Binding-site contacts:
Ligand atom C17 contacts residue PHE288 of chain 1.A at 3.6 Å (hydrophobic).
Ligand atom N28 contacts residue ILE252 of chain 1.A at 3.9 Å.
Ligand atom N28 contacts residue LEU235 of chain 1.A at 3.8 Å.
Ligand atom C6 contacts residue PHE288 of chain 1.A at 3.6 Å (hydrophobic).
Ligand atom C6 contacts residue GLN238 of chain 1.A at 3.5 Å.
Ligand atom C21 contacts residue TYR81 of chain 1.A at 3.3 Å (hydrophobic).
Ligand atom C15 contacts residue MET273 of chain 1.A at 3.6 Å (hydrophobic).
Ligand atom C19 contacts residue THR231 of chain 1.A at 3.9 Å.
Ligand atom C14 contacts residue ILE252 of chain 1.A at 3.7 Å (hydrophobic).
Ligand atom C3 contacts residue ASP234 of chain 1.A at 3.3 Å.
Ligand atom C24 contacts residue LEU235 of chain 1.A at 3.8 Å (hydrophobic).
Ligand atom C5 contacts residue PHE256 of chain 1.A at 3.9 Å (hydrophobic).
Ligand atom C6 contacts residue GLN285 of chain 1.A at 3.6 Å.
Ligand atom N30 contacts residue LEU235 of chain 1.A at 3.9 Å.
Ligand atom N26 contacts residue GLN238 of chain 1.A at 3.0 Å (h-bond).
Ligand atom C15 contacts residue PHE256 of chain 1.A at 3.8 Å (hydrophobic).
Ligand atom C16 contacts residue PHE256 of chain 1.A at 3.7 Å (hydrophobic).
Ligand atom C11 contacts residue ILE252 of chain 1.A at 3.8 Å (hydrophobic).
Ligand atom N28 contacts residue TYR81 of chain 1.A at 3.9 Å.
Ligand atom C22 contacts residue LEU196 of chain 1.A at 3.4 Å (hydrophobic).
Ligand atom C6 contacts residue ILE252 of chain 1.A at 3.6 Å (hydrophobic).
Ligand atom C4 contacts residue LEU235 of chain 1.A at 3.6 Å (hydrophobic).
Ligand atom C23 contacts residue MET273 of chain 1.A at 3.7 Å (hydrophobic).
Ligand atom N31 contacts residue PHE256 of chain 1.A at 3.9 Å.
Ligand atom C1 contacts residue ASP234 of chain 1.A at 3.6 Å.
Ligand atom N27 contacts residue GLN285 of chain 1.A at 3.5 Å (h-bond).
Ligand atom N26 contacts residue PHE288 of chain 1.A at 3.7 Å.
Ligand atom C7 contacts residue PHE288 of chain 1.A at 3.9 Å (hydrophobic).
Ligand atom C19 contacts residue LEU196 of chain 1.A at 3.9 Å (hydrophobic).
Ligand atom C18 contacts residue PHE288 of chain 1.A at 3.5 Å (hydrophobic).
Ligand atom C7 contacts residue ILE252 of chain 1.A at 3.3 Å (hydrophobic).
Ligand atom N25 contacts residue HIS82 of chain 1.A at 3.8 Å.
Ligand atom C2 contacts residue LEU235 of chain 1.A at 3.9 Å (hydrophobic).
Ligand atom C10 contacts residue LEU235 of chain 1.A at 3.7 Å (hydrophobic).
Ligand atom N27 contacts residue PHE288 of chain 1.A at 3.6 Å.
Ligand atom N27 contacts residue ILE252 of chain 1.A at 3.8 Å.
Ligand atom N26 contacts residue ILE252 of chain 1.A at 3.3 Å.
Ligand atom C13 contacts residue ILE252 of chain 1.A at 3.1 Å (hydrophobic).
Ligand atom N30 contacts residue ILE252 of chain 1.A at 3.5 Å.
Ligand atom C13 contacts residue PHE288 of chain 1.A at 3.8 Å (hydrophobic).

Sequence of chain 1.A:
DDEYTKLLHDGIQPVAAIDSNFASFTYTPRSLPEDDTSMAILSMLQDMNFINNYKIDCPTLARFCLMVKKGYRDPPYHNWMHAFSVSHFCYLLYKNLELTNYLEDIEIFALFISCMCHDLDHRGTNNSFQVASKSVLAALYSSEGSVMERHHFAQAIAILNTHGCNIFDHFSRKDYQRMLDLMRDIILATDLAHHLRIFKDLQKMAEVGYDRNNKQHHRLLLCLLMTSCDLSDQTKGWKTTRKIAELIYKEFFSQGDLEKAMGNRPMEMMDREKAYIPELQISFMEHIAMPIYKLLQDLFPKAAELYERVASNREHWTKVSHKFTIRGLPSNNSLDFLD

A small-molecule ligand and the protein it binds are described below.
Small molecule (SMILES): CCc1ccc(-c2c(-c3nn(C)c4ncnc(N5CC[C@@H](N(C)C)C5)c34)cnn2C)cc1